The small molecule below binds the protein below.
Small molecule (SMILES): C[C@H](C[C@@H](C[C@H](C[C@@H](C[C@@H](CCN1CCCC1=O)N1CCCC1=O)N1CCCC1=O)N1CCCC1=O)N1CCCC1=O)N1CCCC1=O

Sequence of chain 3.A:
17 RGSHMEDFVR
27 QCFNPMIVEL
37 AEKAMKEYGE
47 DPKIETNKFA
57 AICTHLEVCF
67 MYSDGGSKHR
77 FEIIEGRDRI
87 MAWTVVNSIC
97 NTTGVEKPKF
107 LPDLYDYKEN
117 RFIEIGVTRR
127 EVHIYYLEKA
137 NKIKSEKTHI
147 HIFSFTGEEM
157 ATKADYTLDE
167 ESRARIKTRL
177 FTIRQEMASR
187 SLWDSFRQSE

Binding-site contacts:
Ligand atom C26 contacts residue ASN30 of chain 3.A at 3.9 Å.
Ligand atom N04 contacts residue PHE66 of chain 3.A at 4.0 Å.
Ligand atom O06 contacts residue ILE79 of chain 3.A at 4.0 Å.
Ligand atom O03 contacts residue PHE66 of chain 3.A at 4.2 Å.
Ligand atom C27 contacts residue ILE33 of chain 3.A at 4.2 Å (hydrophobic).
Ligand atom C29 contacts residue PHE66 of chain 3.A at 4.1 Å (hydrophobic).
Ligand atom C35 contacts residue LEU36 of chain 3.A at 3.7 Å (hydrophobic).
Ligand atom C28 contacts residue PHE66 of chain 3.A at 4.1 Å (hydrophobic).
Ligand atom C33 contacts residue ILE79 of chain 3.A at 4.3 Å (hydrophobic).
Ligand atom C35 contacts residue GLU81 of chain 3.A at 4.0 Å.
Ligand atom N06 contacts residue PHE66 of chain 3.A at 4.2 Å.
Ligand atom C36 contacts residue GLY82 of chain 3.A at 4.2 Å.
Ligand atom O02 contacts residue ASN30 of chain 3.A at 4.1 Å.
Ligand atom C36 contacts residue GLU81 of chain 3.A at 4.0 Å.
Ligand atom C03 contacts residue PHE66 of chain 3.A at 4.5 Å (hydrophobic).
Ligand atom C35 contacts residue GLY82 of chain 3.A at 4.0 Å.
Ligand atom C06 contacts residue MET32 of chain 3.A at 3.5 Å (hydrophobic).
Ligand atom C04 contacts residue MET32 of chain 3.A at 3.5 Å (hydrophobic).
Ligand atom N06 contacts residue MET32 of chain 3.A at 4.5 Å.
Ligand atom C26 contacts residue PHE66 of chain 3.A at 3.7 Å (hydrophobic).
Ligand atom C06 contacts residue PHE66 of chain 3.A at 4.4 Å (hydrophobic).
Ligand atom C37 contacts residue ILE79 of chain 3.A at 4.4 Å (hydrophobic).
Ligand atom C34 contacts residue LEU36 of chain 3.A at 4.1 Å (hydrophobic).
Ligand atom C27 contacts residue ASN30 of chain 3.A at 3.8 Å.
Ligand atom O06 contacts residue ARG83 of chain 3.A at 3.7 Å.
Ligand atom C02 contacts residue MET32 of chain 3.A at 4.0 Å (hydrophobic).
Ligand atom C07 contacts residue ILE79 of chain 3.A at 4.3 Å (hydrophobic).
Ligand atom O07 contacts residue MET32 of chain 3.A at 3.8 Å.
Ligand atom C05 contacts residue PHE66 of chain 3.A at 4.3 Å (hydrophobic).
Ligand atom C34 contacts residue MET32 of chain 3.A at 3.5 Å (hydrophobic).
Ligand atom C35 contacts residue PHE66 of chain 3.A at 3.5 Å (hydrophobic).
Ligand atom C04 contacts residue PHE66 of chain 3.A at 3.6 Å (hydrophobic).
Ligand atom C36 contacts residue ARG83 of chain 3.A at 4.1 Å.
Ligand atom C03 contacts residue MET32 of chain 3.A at 4.4 Å (hydrophobic).
Ligand atom C05 contacts residue MET32 of chain 3.A at 4.1 Å (hydrophobic).
Ligand atom C34 contacts residue PHE66 of chain 3.A at 3.4 Å (hydrophobic).
Ligand atom C27 contacts residue PHE66 of chain 3.A at 3.9 Å (hydrophobic).